Binding-site contacts:
Ligand atom N31 contacts residue GLY664 of chain 1.H at 3.5 Å.
Ligand atom N12 contacts residue LEU506 of chain 1.H at 4.1 Å.
Ligand atom C19 contacts residue ILE636 of chain 1.H at 4.1 Å (hydrophobic).
Ligand atom C27 contacts residue VAL454 of chain 1.H at 2.8 Å (hydrophobic).
Ligand atom C25 contacts residue ASP458 of chain 1.H at 3.8 Å.
Ligand atom N31 contacts residue GLY501 of chain 1.H at 3.7 Å.
Ligand atom O26 contacts residue ASP458 of chain 1.H at 3.0 Å (salt-bridge).
Ligand atom C27 contacts residue ASP458 of chain 1.H at 3.6 Å.
Ligand atom C25 contacts residue LEU506 of chain 1.H at 3.9 Å (hydrophobic).
Ligand atom C02 contacts residue THR668 of chain 1.H at 4.0 Å.
Ligand atom N14 contacts residue LEU506 of chain 1.H at 3.4 Å.
Ligand atom C17 contacts residue ILE459 of chain 1.H at 3.3 Å (hydrophobic).
Ligand atom C04 contacts residue GLY501 of chain 1.H at 4.0 Å.
Ligand atom O26 contacts residue VAL454 of chain 1.H at 3.4 Å.
Ligand atom C22 contacts residue GLY503 of chain 1.H at 4.0 Å.
Ligand atom C28 contacts residue VAL454 of chain 1.H at 3.9 Å (hydrophobic).
Ligand atom C13 contacts residue LEU506 of chain 1.H at 3.2 Å (hydrophobic).
Ligand atom C02 contacts residue ALA665 of chain 1.H at 4.1 Å (hydrophobic).
Ligand atom C15 contacts residue LEU506 of chain 1.H at 3.3 Å (hydrophobic).
Ligand atom C25 contacts residue VAL454 of chain 1.H at 3.9 Å (hydrophobic).
Ligand atom C03 contacts residue THR668 of chain 1.H at 4.1 Å.
Ligand atom N16 contacts residue ILE636 of chain 1.H at 4.1 Å.
Ligand atom N31 contacts residue ALA665 of chain 1.H at 3.1 Å (h-bond).
Ligand atom C08 contacts residue THR668 of chain 1.H at 4.0 Å.
Ligand atom O01 contacts residue THR668 of chain 1.H at 4.0 Å.
Ligand atom C28 contacts residue LEU506 of chain 1.H at 3.5 Å (hydrophobic).
Ligand atom C02 contacts residue GLY664 of chain 1.H at 4.1 Å.
Ligand atom C18 contacts residue LEU506 of chain 1.H at 4.2 Å (hydrophobic).
Ligand atom N30 contacts residue LEU506 of chain 1.H at 2.9 Å.
Ligand atom C21 contacts residue CYS502 of chain 1.H at 3.7 Å (hydrophobic).
Ligand atom C23 contacts residue LEU506 of chain 1.H at 3.1 Å (hydrophobic).
Ligand atom C04 contacts residue GLY503 of chain 1.H at 3.9 Å.
Ligand atom C22 contacts residue LEU506 of chain 1.H at 3.8 Å (hydrophobic).
Ligand atom C05 contacts residue GLY503 of chain 1.H at 3.5 Å.
Ligand atom C04 contacts residue GLY664 of chain 1.H at 4.2 Å.
Ligand atom C09 contacts residue THR668 of chain 1.H at 3.8 Å.
Ligand atom C18 contacts residue ILE459 of chain 1.H at 4.0 Å (hydrophobic).
Ligand atom C24 contacts residue LEU506 of chain 1.H at 3.0 Å (hydrophobic).
Ligand atom C06 contacts residue LEU506 of chain 1.H at 4.1 Å (hydrophobic).
Ligand atom C29 contacts residue LEU506 of chain 1.H at 2.8 Å (hydrophobic).

The protein below binds the small molecule below.
Small molecule (SMILES): Cc1cc2c(C(N)=O)cccc2n1-c1nc2c(c(NCc3ccccc3)n1)COCC2

Sequence of chain 1.H:
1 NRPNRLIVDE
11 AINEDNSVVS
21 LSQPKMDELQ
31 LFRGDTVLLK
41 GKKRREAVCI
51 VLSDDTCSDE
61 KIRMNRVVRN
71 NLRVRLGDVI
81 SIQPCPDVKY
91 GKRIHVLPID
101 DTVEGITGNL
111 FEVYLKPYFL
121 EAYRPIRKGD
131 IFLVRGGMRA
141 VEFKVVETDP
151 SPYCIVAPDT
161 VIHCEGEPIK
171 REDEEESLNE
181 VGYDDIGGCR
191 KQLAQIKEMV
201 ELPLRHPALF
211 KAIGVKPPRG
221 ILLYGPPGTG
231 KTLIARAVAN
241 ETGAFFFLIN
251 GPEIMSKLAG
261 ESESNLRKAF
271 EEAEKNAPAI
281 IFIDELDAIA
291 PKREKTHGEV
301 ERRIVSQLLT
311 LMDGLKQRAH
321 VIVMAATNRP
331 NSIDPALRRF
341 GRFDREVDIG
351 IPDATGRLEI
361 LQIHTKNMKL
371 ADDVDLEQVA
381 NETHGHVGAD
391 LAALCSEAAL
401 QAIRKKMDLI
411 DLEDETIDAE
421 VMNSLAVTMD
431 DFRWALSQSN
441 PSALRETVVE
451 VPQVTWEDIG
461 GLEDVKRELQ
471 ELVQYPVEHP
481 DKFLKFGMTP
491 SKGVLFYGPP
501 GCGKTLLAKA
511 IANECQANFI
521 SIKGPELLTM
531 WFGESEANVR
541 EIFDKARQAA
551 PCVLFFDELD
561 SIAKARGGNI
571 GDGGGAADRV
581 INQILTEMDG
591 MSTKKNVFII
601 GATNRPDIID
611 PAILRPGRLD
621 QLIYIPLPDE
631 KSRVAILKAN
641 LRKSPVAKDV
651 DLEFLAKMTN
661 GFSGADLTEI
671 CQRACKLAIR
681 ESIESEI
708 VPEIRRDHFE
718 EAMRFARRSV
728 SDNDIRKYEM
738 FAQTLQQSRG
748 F